Binding-site contacts:
Ligand atom O2B contacts residue VAL15 of chain 1.G at 3.4 Å (h-bond).
Ligand atom C6 contacts residue ASP119 of chain 1.G at 3.5 Å.
Ligand atom O3A contacts residue LYS17 of chain 1.G at 3.6 Å.
Ligand atom O6 contacts residue ASP119 of chain 1.G at 3.3 Å (salt-bridge).
Ligand atom C3B contacts residue MG1 of chain 1.JA at 3.5 Å.
Ligand atom C3B contacts residue ALA14 of chain 1.G at 3.5 Å (hydrophobic).
Ligand atom N2 contacts residue LEU120 of chain 1.G at 3.5 Å.
Ligand atom O3A contacts residue GLY16 of chain 1.G at 3.0 Å (h-bond).
Ligand atom O2G contacts residue LYS17 of chain 1.G at 2.6 Å (salt-bridge).
Ligand atom O2A contacts residue THR18 of chain 1.G at 3.4 Å (h-bond).
Ligand atom N1 contacts residue ASP119 of chain 1.G at 2.8 Å (salt-bridge).
Ligand atom O2B contacts residue GLY16 of chain 1.G at 3.1 Å (h-bond).
Ligand atom O1B contacts residue THR18 of chain 1.G at 2.9 Å (h-bond).
Ligand atom PG contacts residue MG1 of chain 1.JA at 3.2 Å.
Ligand atom O3G contacts residue MG1 of chain 1.JA at 1.9 Å.
Ligand atom O1B contacts residue MG1 of chain 1.JA at 2.1 Å.
Ligand atom C5 contacts residue PHE29 of chain 1.G at 3.5 Å (hydrophobic).
Ligand atom O6 contacts residue SER159 of chain 1.G at 3.4 Å (h-bond).
Ligand atom N7 contacts residue PHE29 of chain 1.G at 3.6 Å.
Ligand atom PB contacts residue LYS17 of chain 1.G at 3.5 Å.
Ligand atom O4' contacts residue LYS117 of chain 1.G at 2.9 Å (salt-bridge).
Ligand atom N2 contacts residue GLN18 of chain 1.P at 2.9 Å (h-bond).
Ligand atom O3G contacts residue THR36 of chain 1.G at 2.8 Å (h-bond).
Ligand atom O2B contacts residue LYS17 of chain 1.G at 2.6 Å (salt-bridge).
Ligand atom O1G contacts residue THR36 of chain 1.G at 3.6 Å (h-bond).
Ligand atom O6 contacts residue LEU161 of chain 1.G at 3.2 Å (h-bond).
Ligand atom O1A contacts residue TYR33 of chain 1.G at 3.5 Å.
Ligand atom O1B contacts residue LYS17 of chain 1.G at 3.4 Å (salt-bridge).
Ligand atom O2' contacts residue PHE29 of chain 1.G at 3.5 Å.
Ligand atom N2 contacts residue ASP119 of chain 1.G at 3.0 Å (salt-bridge).
Ligand atom O6 contacts residue ALA160 of chain 1.G at 2.9 Å (h-bond).
Ligand atom C4 contacts residue PHE29 of chain 1.G at 3.5 Å (hydrophobic).
Ligand atom O2G contacts residue GLY61 of chain 1.G at 2.6 Å (h-bond).
Ligand atom C8 contacts residue CYS19 of chain 1.G at 3.5 Å (hydrophobic).
Ligand atom O2A contacts residue CYS19 of chain 1.G at 2.8 Å (h-bond).
Ligand atom PB contacts residue GLY16 of chain 1.G at 3.6 Å.
Ligand atom O2A contacts residue GLY16 of chain 1.G at 3.3 Å.
Ligand atom PB contacts residue MG1 of chain 1.JA at 3.3 Å.
Ligand atom O3' contacts residue TYR33 of chain 1.G at 3.6 Å.
Ligand atom O1G contacts residue PRO35 of chain 1.G at 3.2 Å.

Sequence of chain 1.P:
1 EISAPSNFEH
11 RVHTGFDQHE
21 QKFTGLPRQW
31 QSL

The small molecule below binds the protein below.
Small molecule (SMILES): Nc1nc2c(ncn2[C@@H]2O[C@H](CO[P](=O)(O)O[P](=O)(O)CP(=O)(O)O)[C@@H](O)[C@H]2O)c(=O)[nH]1

Sequence of chain 1.G:
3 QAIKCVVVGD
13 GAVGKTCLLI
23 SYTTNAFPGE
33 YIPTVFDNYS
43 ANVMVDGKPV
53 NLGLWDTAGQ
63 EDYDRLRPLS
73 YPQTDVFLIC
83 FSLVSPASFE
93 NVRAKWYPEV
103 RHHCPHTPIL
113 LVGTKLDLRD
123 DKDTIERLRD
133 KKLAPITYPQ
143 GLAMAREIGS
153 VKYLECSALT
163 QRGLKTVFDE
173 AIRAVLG